This small molecule binds to this protein.
Small molecule (SMILES): OC[C@H]1O[C@@H](O)[C@H](O)[C@@H](O)[C@@H]1O

Sequence of chain 1.C:
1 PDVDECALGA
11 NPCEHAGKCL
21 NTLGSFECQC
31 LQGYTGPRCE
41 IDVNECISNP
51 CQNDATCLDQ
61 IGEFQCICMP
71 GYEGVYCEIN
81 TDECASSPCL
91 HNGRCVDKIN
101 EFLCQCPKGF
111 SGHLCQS

Binding-site contacts:
Ligand atom C3 contacts residue PHE64 of chain 1.C at 4.1 Å (hydrophobic).
Ligand atom O5 contacts residue PRO50 of chain 1.C at 3.9 Å.
Ligand atom O2 contacts residue GLU45 of chain 1.C at 3.2 Å (salt-bridge).
Ligand atom C1 contacts residue PRO50 of chain 1.C at 4.5 Å (hydrophobic).
Ligand atom O3 contacts residue PHE64 of chain 1.C at 3.5 Å.
Ligand atom O5 contacts residue SER48 of chain 1.C at 2.4 Å (h-bond).
Ligand atom C2 contacts residue GLU45 of chain 1.C at 3.7 Å.
Ligand atom C5 contacts residue SER48 of chain 1.C at 3.7 Å.
Ligand atom C2 contacts residue SER48 of chain 1.C at 2.4 Å.
Ligand atom C2 contacts residue PHE64 of chain 1.C at 4.2 Å (hydrophobic).
Ligand atom C1 contacts residue GLU45 of chain 1.C at 4.3 Å.
Ligand atom C1 contacts residue SER48 of chain 1.C at 1.4 Å.
Ligand atom C3 contacts residue SER48 of chain 1.C at 3.8 Å.
Ligand atom O2 contacts residue SER48 of chain 1.C at 2.9 Å (h-bond).
Ligand atom C4 contacts residue PHE64 of chain 1.C at 4.1 Å (hydrophobic).
Ligand atom C4 contacts residue SER48 of chain 1.C at 4.2 Å.